This small molecule binds to this protein.
Small molecule (SMILES): CC(=O)N[C@H]1[C@H](O[C@H]2[C@H](O)[C@@H](NC(C)=O)CO[C@@H]2CO[C@@H]2O[C@@H](C)[C@@H](O)[C@@H](O)[C@@H]2O)O[C@H](CO)[C@@H](O)[C@@H]1O

Sequence of chain 1.A:
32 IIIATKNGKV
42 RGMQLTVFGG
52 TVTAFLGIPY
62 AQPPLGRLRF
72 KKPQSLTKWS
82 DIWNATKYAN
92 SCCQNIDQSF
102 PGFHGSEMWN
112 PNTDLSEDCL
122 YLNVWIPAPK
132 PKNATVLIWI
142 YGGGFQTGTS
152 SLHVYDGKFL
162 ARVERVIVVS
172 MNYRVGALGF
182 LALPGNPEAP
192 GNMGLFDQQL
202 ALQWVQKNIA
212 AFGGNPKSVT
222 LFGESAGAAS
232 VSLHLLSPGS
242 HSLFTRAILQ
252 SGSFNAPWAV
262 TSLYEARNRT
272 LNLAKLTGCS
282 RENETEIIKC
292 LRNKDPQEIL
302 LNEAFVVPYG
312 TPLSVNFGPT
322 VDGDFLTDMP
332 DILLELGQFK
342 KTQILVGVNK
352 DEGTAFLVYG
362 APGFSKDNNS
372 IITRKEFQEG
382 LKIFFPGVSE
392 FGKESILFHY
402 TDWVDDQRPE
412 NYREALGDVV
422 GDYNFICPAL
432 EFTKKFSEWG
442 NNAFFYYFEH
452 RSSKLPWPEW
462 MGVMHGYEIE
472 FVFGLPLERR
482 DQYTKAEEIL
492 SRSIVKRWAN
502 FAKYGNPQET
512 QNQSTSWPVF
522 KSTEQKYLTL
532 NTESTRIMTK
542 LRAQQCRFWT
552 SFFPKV

Binding-site contacts:
Ligand atom C4 contacts residue PHE306 of chain 1.A at 3.2 Å (hydrophobic).
Ligand atom C5 contacts residue PRO309 of chain 1.A at 4.2 Å (hydrophobic).
Ligand atom O5 contacts residue ASN273 of chain 1.A at 3.1 Å (h-bond).
Ligand atom O3 contacts residue VAL308 of chain 1.A at 3.8 Å.
Ligand atom N2 contacts residue PRO309 of chain 1.A at 4.2 Å.
Ligand atom O5 contacts residue PRO309 of chain 1.A at 4.4 Å.
Ligand atom O3 contacts residue PHE306 of chain 1.A at 3.2 Å (h-bond).
Ligand atom C6 contacts residue PRO309 of chain 1.A at 3.9 Å (hydrophobic).
Ligand atom O3 contacts residue PRO309 of chain 1.A at 3.8 Å.
Ligand atom C5 contacts residue PHE306 of chain 1.A at 4.4 Å (hydrophobic).
Ligand atom O7 contacts residue ASN269 of chain 1.A at 3.5 Å (h-bond).
Ligand atom C5 contacts residue ASN273 of chain 1.A at 3.5 Å.
Ligand atom O5 contacts residue ASN273 of chain 1.A at 3.9 Å.
Ligand atom O4 contacts residue LEU277 of chain 1.A at 4.0 Å.
Ligand atom C2 contacts residue ASN269 of chain 1.A at 2.5 Å.
Ligand atom C6 contacts residue ASN273 of chain 1.A at 3.8 Å.
Ligand atom C5 contacts residue ASN269 of chain 1.A at 3.8 Å.
Ligand atom C2 contacts residue PRO309 of chain 1.A at 4.2 Å (hydrophobic).
Ligand atom C2 contacts residue ASN273 of chain 1.A at 4.5 Å.
Ligand atom C6 contacts residue LEU277 of chain 1.A at 3.6 Å (hydrophobic).
Ligand atom O2 contacts residue PRO309 of chain 1.A at 4.2 Å.
Ligand atom N2 contacts residue ASN269 of chain 1.A at 2.9 Å (h-bond).
Ligand atom C8 contacts residue TYR265 of chain 1.A at 4.1 Å (hydrophobic).
Ligand atom C5 contacts residue ASN273 of chain 1.A at 4.0 Å.
Ligand atom C8 contacts residue ASN269 of chain 1.A at 4.5 Å.
Ligand atom C1 contacts residue ASN273 of chain 1.A at 4.4 Å.
Ligand atom C1 contacts residue ASN269 of chain 1.A at 1.4 Å.
Ligand atom O3 contacts residue PRO309 of chain 1.A at 3.9 Å.
Ligand atom C1 contacts residue ASN273 of chain 1.A at 3.9 Å.
Ligand atom C7 contacts residue ASN269 of chain 1.A at 3.4 Å.
Ligand atom C4 contacts residue ASN273 of chain 1.A at 4.4 Å.
Ligand atom O5 contacts residue ASN269 of chain 1.A at 2.4 Å (h-bond).
Ligand atom C4 contacts residue ASN269 of chain 1.A at 4.3 Å.
Ligand atom C7 contacts residue TYR265 of chain 1.A at 3.8 Å (hydrophobic).
Ligand atom O6 contacts residue ASN273 of chain 1.A at 3.6 Å.
Ligand atom C3 contacts residue PHE306 of chain 1.A at 3.5 Å (hydrophobic).
Ligand atom C6 contacts residue ASN273 of chain 1.A at 3.3 Å.
Ligand atom C3 contacts residue ASN269 of chain 1.A at 3.8 Å.
Ligand atom O4 contacts residue PHE306 of chain 1.A at 3.6 Å.
Ligand atom O7 contacts residue TYR265 of chain 1.A at 3.0 Å (h-bond).